Binding-site contacts:
Ligand atom C1 contacts residue ASN662 of chain 1.B at 1.4 Å.
Ligand atom C7 contacts residue ASN662 of chain 1.B at 3.5 Å.
Ligand atom O5 contacts residue ASN662 of chain 1.B at 2.4 Å (h-bond).
Ligand atom O7 contacts residue ASN662 of chain 1.B at 3.6 Å.
Ligand atom C2 contacts residue ASN662 of chain 1.B at 2.5 Å.
Ligand atom C3 contacts residue ASN662 of chain 1.B at 3.8 Å.
Ligand atom C4 contacts residue ASN662 of chain 1.B at 4.2 Å.
Ligand atom N2 contacts residue ASN662 of chain 1.B at 2.9 Å (h-bond).
Ligand atom C5 contacts residue ASN662 of chain 1.B at 3.7 Å.

Sequence of chain 1.B:
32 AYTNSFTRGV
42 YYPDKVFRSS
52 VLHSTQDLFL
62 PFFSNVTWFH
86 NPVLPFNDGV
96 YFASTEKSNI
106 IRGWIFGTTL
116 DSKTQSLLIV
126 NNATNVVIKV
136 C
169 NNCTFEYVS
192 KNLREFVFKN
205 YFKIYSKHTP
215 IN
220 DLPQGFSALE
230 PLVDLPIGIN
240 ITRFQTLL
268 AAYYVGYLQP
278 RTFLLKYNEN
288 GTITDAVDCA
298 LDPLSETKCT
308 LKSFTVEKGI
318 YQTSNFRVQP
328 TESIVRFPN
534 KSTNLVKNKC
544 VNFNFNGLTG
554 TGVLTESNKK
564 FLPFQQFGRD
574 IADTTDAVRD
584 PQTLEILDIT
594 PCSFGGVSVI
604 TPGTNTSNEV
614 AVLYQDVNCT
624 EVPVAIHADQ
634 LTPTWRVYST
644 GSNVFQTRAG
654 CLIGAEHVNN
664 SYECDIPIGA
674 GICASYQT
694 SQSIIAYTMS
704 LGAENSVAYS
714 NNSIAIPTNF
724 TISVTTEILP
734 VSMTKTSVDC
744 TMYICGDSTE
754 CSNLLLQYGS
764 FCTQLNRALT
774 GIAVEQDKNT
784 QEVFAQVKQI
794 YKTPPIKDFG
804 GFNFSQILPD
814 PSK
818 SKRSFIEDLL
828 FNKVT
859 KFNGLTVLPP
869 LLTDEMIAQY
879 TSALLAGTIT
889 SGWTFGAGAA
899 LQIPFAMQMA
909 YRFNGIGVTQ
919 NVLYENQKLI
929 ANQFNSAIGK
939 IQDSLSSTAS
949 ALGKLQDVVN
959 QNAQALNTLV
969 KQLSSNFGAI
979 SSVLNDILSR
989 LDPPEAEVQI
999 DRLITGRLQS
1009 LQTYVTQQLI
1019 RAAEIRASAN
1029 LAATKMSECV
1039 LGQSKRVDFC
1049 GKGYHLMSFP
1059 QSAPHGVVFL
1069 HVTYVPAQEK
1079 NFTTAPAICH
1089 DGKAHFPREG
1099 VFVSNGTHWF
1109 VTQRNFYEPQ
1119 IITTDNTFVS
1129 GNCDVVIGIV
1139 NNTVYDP

This protein binds this small molecule.
Small molecule (SMILES): CC(=O)N[C@@H]1[C@@H](O)[C@H](O)[C@@H](CO)O[C@H]1O